Sequence of chain 17.C:
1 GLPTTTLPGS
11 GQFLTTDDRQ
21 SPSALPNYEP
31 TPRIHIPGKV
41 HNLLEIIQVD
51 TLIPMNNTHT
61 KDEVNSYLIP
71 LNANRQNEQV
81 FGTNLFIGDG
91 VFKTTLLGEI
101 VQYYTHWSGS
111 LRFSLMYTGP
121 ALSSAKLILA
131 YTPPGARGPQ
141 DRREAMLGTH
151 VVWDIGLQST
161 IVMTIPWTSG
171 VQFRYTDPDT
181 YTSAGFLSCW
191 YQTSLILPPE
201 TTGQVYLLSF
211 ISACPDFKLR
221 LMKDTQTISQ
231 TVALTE

Sequence of chain 16.C:
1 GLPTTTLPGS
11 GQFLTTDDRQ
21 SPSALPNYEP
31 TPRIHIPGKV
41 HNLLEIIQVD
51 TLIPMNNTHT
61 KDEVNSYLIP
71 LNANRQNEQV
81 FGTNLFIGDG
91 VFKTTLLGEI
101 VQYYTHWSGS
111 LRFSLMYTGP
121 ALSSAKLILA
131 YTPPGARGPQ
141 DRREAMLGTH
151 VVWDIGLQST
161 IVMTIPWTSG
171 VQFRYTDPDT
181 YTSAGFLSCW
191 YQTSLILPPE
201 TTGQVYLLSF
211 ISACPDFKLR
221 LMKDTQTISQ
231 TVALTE

The protein below binds the small molecule below.
Small molecule (SMILES): Cc1cc(CCCOc2c(Cl)cc(C3=NCCO3)cc2Cl)on1

Binding-site contacts:
Ligand atom CL1 contacts residue VAL188 of chain 16.A at 3.7 Å.
Ligand atom C3B contacts residue PHE186 of chain 16.A at 3.9 Å (hydrophobic).
Ligand atom C3C contacts residue TYR152 of chain 16.A at 3.8 Å (hydrophobic).
Ligand atom C5B contacts residue TYR152 of chain 16.A at 3.7 Å (hydrophobic).
Ligand atom O1 contacts residue ILE104 of chain 16.A at 3.4 Å.
Ligand atom N2 contacts residue MET221 of chain 16.A at 3.5 Å (h-bond).
Ligand atom C5A contacts residue ALA150 of chain 16.A at 3.5 Å (hydrophobic).
Ligand atom C5A contacts residue VAL176 of chain 16.A at 3.5 Å (hydrophobic).
Ligand atom C31 contacts residue LEU106 of chain 16.A at 4.0 Å (hydrophobic).
Ligand atom C2A contacts residue TYR152 of chain 16.A at 3.8 Å (hydrophobic).
Ligand atom CL2 contacts residue MET224 of chain 16.A at 3.4 Å.
Ligand atom C3B contacts residue MET224 of chain 16.A at 3.6 Å (hydrophobic).
Ligand atom O1 contacts residue MET221 of chain 16.A at 3.5 Å (h-bond).
Ligand atom C4 contacts residue LEU106 of chain 16.A at 3.9 Å (hydrophobic).
Ligand atom C4B contacts residue TYR152 of chain 16.A at 3.6 Å (hydrophobic).
Ligand atom CL1 contacts residue TYR152 of chain 16.A at 3.9 Å.
Ligand atom C4A contacts residue PRO174 of chain 16.A at 3.0 Å (hydrophobic).
Ligand atom C2B contacts residue MET224 of chain 16.A at 4.0 Å (hydrophobic).
Ligand atom C5A contacts residue PHE186 of chain 16.A at 4.0 Å (hydrophobic).
Ligand atom O1B contacts residue VAL188 of chain 16.A at 3.7 Å.
Ligand atom O1A contacts residue PHE186 of chain 16.A at 3.4 Å.
Ligand atom C4B contacts residue PHE186 of chain 16.A at 3.9 Å (hydrophobic).
Ligand atom O1A contacts residue MET224 of chain 16.A at 3.5 Å (h-bond).
Ligand atom N3A contacts residue TYR152 of chain 16.A at 4.0 Å.
Ligand atom C4A contacts residue SER175 of chain 16.A at 3.7 Å.
Ligand atom C2B contacts residue TYR128 of chain 16.A at 3.9 Å (hydrophobic).
Ligand atom CL1 contacts residue LEU25 of chain 16.C at 3.7 Å.
Ligand atom C3 contacts residue LEU106 of chain 16.A at 3.8 Å (hydrophobic).
Ligand atom N3A contacts residue PRO174 of chain 16.A at 3.3 Å (h-bond).
Ligand atom C4A contacts residue ALA150 of chain 16.A at 4.0 Å (hydrophobic).
Ligand atom C3C contacts residue ILE104 of chain 16.A at 3.7 Å (hydrophobic).
Ligand atom CL2 contacts residue TYR128 of chain 16.A at 3.2 Å.
Ligand atom N3A contacts residue ALA24 of chain 16.C at 3.8 Å.
Ligand atom C1B contacts residue VAL188 of chain 16.A at 4.0 Å (hydrophobic).
Ligand atom C2C contacts residue VAL191 of chain 16.A at 4.0 Å (hydrophobic).
Ligand atom C2A contacts residue PHE186 of chain 16.A at 3.8 Å (hydrophobic).
Ligand atom C5 contacts residue TYR128 of chain 16.A at 3.8 Å (hydrophobic).
Ligand atom CL2 contacts residue ILE104 of chain 16.A at 3.5 Å.
Ligand atom C6B contacts residue TYR152 of chain 16.A at 3.9 Å (hydrophobic).
Ligand atom C1C contacts residue TYR128 of chain 16.A at 3.3 Å (hydrophobic).

Sequence of chain 16.A:
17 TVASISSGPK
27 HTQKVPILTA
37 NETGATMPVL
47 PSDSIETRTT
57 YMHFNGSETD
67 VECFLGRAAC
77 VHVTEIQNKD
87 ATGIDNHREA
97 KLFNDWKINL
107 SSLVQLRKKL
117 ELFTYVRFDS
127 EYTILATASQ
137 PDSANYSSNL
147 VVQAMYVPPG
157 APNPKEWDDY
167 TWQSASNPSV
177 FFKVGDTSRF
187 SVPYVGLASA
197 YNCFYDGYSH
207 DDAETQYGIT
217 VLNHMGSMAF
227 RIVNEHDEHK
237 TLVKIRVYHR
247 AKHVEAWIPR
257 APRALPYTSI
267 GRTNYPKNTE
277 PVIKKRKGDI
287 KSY